This small molecule binds to this protein.
Small molecule (SMILES): Cc1ccc(S(=O)(=O)N[C@H]2CNC[C@@H](C(=O)NCC3c4ccccc4Oc4ccccc43)C2)cc1

Binding-site contacts:
Ligand atom C32 contacts residue SER84 of chain 1.B at 3.5 Å.
Ligand atom C23 contacts residue ASP38 of chain 1.B at 3.4 Å.
Ligand atom C10 contacts residue TYR83 of chain 1.B at 3.5 Å (hydrophobic).
Ligand atom C32 contacts residue PRO306 of chain 1.B at 3.7 Å (hydrophobic).
Ligand atom C12 contacts residue ASP38 of chain 1.B at 3.7 Å.
Ligand atom O24 contacts residue SER84 of chain 1.B at 2.8 Å (h-bond).
Ligand atom C9 contacts residue GLY228 of chain 1.B at 3.6 Å.
Ligand atom C14 contacts residue VAL127 of chain 1.B at 3.4 Å (hydrophobic).
Ligand atom C20 contacts residue GLY40 of chain 1.B at 3.4 Å.
Ligand atom C22 contacts residue ASP226 of chain 1.B at 3.7 Å.
Ligand atom N21 contacts residue ASP226 of chain 1.B at 2.8 Å (salt-bridge).
Ligand atom C1 contacts residue GLY228 of chain 1.B at 3.7 Å.
Ligand atom C23 contacts residue GLY228 of chain 1.B at 3.5 Å.
Ligand atom C6 contacts residue THR85 of chain 1.B at 3.5 Å.
Ligand atom N16 contacts residue GLY228 of chain 1.B at 3.0 Å (h-bond).
Ligand atom O28 contacts residue ILE305 of chain 1.B at 3.5 Å.
Ligand atom N21 contacts residue ASP38 of chain 1.B at 2.7 Å (salt-bridge).
Ligand atom C33 contacts residue TYR83 of chain 1.B at 3.5 Å (hydrophobic).
Ligand atom C19 contacts residue SER84 of chain 1.B at 3.6 Å.
Ligand atom C12 contacts residue VAL127 of chain 1.B at 3.8 Å (hydrophobic).
Ligand atom C23 contacts residue ASP226 of chain 1.B at 3.7 Å.
Ligand atom C34 contacts residue ILE305 of chain 1.B at 3.8 Å (hydrophobic).
Ligand atom C35 contacts residue TYR83 of chain 1.B at 3.7 Å (hydrophobic).
Ligand atom C20 contacts residue ASP38 of chain 1.B at 3.5 Å.
Ligand atom O24 contacts residue THR85 of chain 1.B at 3.8 Å.
Ligand atom C14 contacts residue TYR83 of chain 1.B at 3.4 Å (hydrophobic).
Ligand atom C31 contacts residue PRO306 of chain 1.B at 3.8 Å (hydrophobic).
Ligand atom C11 contacts residue PRO118 of chain 1.B at 3.8 Å (hydrophobic).
Ligand atom O24 contacts residue TYR83 of chain 1.B at 3.6 Å.
Ligand atom C31 contacts residue SER84 of chain 1.B at 3.5 Å.
Ligand atom C20 contacts residue ASP226 of chain 1.B at 3.5 Å.
Ligand atom C33 contacts residue SER84 of chain 1.B at 3.9 Å.
Ligand atom C6 contacts residue PHE124 of chain 1.B at 3.7 Å (hydrophobic).
Ligand atom C31 contacts residue TYR83 of chain 1.B at 3.7 Å (hydrophobic).
Ligand atom C17 contacts residue SER84 of chain 1.B at 3.3 Å.
Ligand atom C13 contacts residue GLN19 of chain 1.B at 3.7 Å.
Ligand atom C7 contacts residue GLY228 of chain 1.B at 3.6 Å.
Ligand atom C4 contacts residue PHE124 of chain 1.B at 3.8 Å (hydrophobic).
Ligand atom O2 contacts residue THR85 of chain 1.B at 3.1 Å (h-bond).
Ligand atom C34 contacts residue SER84 of chain 1.B at 3.7 Å.

Sequence of chain 1.B:
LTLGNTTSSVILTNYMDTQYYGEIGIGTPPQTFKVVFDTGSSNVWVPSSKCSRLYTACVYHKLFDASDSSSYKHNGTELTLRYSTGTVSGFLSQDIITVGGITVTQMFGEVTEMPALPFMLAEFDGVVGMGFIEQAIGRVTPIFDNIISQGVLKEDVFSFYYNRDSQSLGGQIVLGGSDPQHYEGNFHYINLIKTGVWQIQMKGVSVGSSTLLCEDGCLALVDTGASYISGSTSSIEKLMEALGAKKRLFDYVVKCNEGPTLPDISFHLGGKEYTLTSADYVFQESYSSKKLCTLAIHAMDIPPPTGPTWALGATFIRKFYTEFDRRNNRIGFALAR